A small-molecule ligand and the protein it binds are described below.
Small molecule (SMILES): Nc1cccc(C(=O)O)c1C(=O)N[C@H]1CC(=O)NC1=O

Binding-site contacts:
Ligand atom O5 contacts residue PO41 of chain 1.J at 3.0 Å (h-bond).
Ligand atom N2 contacts residue TRP80 of chain 1.B at 3.4 Å.
Ligand atom C3 contacts residue TYR102 of chain 1.B at 3.8 Å (hydrophobic).
Ligand atom C5 contacts residue PHE78 of chain 1.B at 3.6 Å (hydrophobic).
Ligand atom O4 contacts residue HIS97 of chain 1.B at 3.6 Å.
Ligand atom O3 contacts residue PRO52 of chain 1.B at 3.4 Å.
Ligand atom C11 contacts residue ASN51 of chain 1.B at 3.9 Å.
Ligand atom O3 contacts residue TRP80 of chain 1.B at 3.8 Å.
Ligand atom O5 contacts residue ASN51 of chain 1.B at 3.8 Å.
Ligand atom C4 contacts residue TRP86 of chain 1.B at 3.6 Å (hydrophobic).
Ligand atom C4 contacts residue SER79 of chain 1.B at 4.0 Å.
Ligand atom C6 contacts residue ASN51 of chain 1.B at 3.8 Å.
Ligand atom C4 contacts residue PHE78 of chain 1.B at 3.7 Å (hydrophobic).
Ligand atom O3 contacts residue ASN51 of chain 1.B at 3.4 Å.
Ligand atom C4 contacts residue TRP80 of chain 1.B at 3.4 Å (hydrophobic).
Ligand atom N2 contacts residue PHE78 of chain 1.B at 2.7 Å (h-bond).
Ligand atom O2 contacts residue TYR102 of chain 1.B at 2.8 Å (h-bond).
Ligand atom N2 contacts residue TRP86 of chain 1.B at 4.0 Å.
Ligand atom O2 contacts residue TRP80 of chain 1.B at 3.0 Å (h-bond).
Ligand atom O2 contacts residue PHE78 of chain 1.B at 3.9 Å.
Ligand atom O4 contacts residue ILE88 of chain 1.B at 3.9 Å.
Ligand atom C4 contacts residue TYR102 of chain 1.B at 3.6 Å (hydrophobic).
Ligand atom N3 contacts residue TRP86 of chain 1.B at 3.7 Å.
Ligand atom C1 contacts residue ASN51 of chain 1.B at 3.7 Å.
Ligand atom C3 contacts residue TRP86 of chain 1.B at 3.8 Å (hydrophobic).
Ligand atom C2 contacts residue TRP100 of chain 1.B at 3.9 Å (hydrophobic).
Ligand atom O2 contacts residue SER79 of chain 1.B at 3.5 Å.
Ligand atom N3 contacts residue PRO52 of chain 1.B at 3.8 Å.
Ligand atom C2 contacts residue TRP80 of chain 1.B at 3.5 Å (hydrophobic).
Ligand atom N1 contacts residue TRP100 of chain 1.B at 3.9 Å.
Ligand atom O3 contacts residue PHE78 of chain 1.B at 3.6 Å (h-bond).
Ligand atom O1 contacts residue TRP100 of chain 1.B at 3.8 Å.
Ligand atom N2 contacts residue SER79 of chain 1.B at 3.9 Å.
Ligand atom N1 contacts residue TRP86 of chain 1.B at 3.8 Å.
Ligand atom O1 contacts residue ASN51 of chain 1.B at 2.9 Å (h-bond).
Ligand atom C3 contacts residue TRP100 of chain 1.B at 3.7 Å (hydrophobic).
Ligand atom C5 contacts residue TRP80 of chain 1.B at 3.5 Å (hydrophobic).
Ligand atom O4 contacts residue TRP100 of chain 1.B at 3.1 Å (h-bond).
Ligand atom C3 contacts residue TRP80 of chain 1.B at 3.6 Å (hydrophobic).
Ligand atom O2 contacts residue TRP86 of chain 1.B at 3.6 Å.

Sequence of chain 1.B:
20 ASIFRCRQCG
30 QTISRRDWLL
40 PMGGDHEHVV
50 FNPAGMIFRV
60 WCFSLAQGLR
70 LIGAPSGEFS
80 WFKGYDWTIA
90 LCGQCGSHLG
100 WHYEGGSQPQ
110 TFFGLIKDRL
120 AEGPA